Binding-site contacts:
Ligand atom C6 contacts residue TRP275 of chain 1.A at 3.7 Å (hydrophobic).
Ligand atom O3 contacts residue THR63 of chain 1.B at 3.1 Å (h-bond).
Ligand atom O3 contacts residue GLN59 of chain 1.B at 3.0 Å (h-bond).
Ligand atom C7 contacts residue GLU62 of chain 1.B at 3.8 Å.
Ligand atom C16 contacts residue MET271 of chain 1.A at 3.7 Å (hydrophobic).
Ligand atom C6 contacts residue GLU62 of chain 1.B at 4.2 Å.
Ligand atom C4 contacts residue GLU62 of chain 1.B at 3.9 Å.
Ligand atom C18 contacts residue TRP275 of chain 1.A at 4.0 Å (hydrophobic).
Ligand atom C5 contacts residue THR66 of chain 1.B at 4.0 Å.
Ligand atom C3 contacts residue GLU62 of chain 1.B at 4.3 Å.
Ligand atom C3 contacts residue THR63 of chain 1.B at 4.3 Å.
Ligand atom C15 contacts residue MET271 of chain 1.A at 3.8 Å (hydrophobic).
Ligand atom C4 contacts residue GLN59 of chain 1.B at 3.9 Å.
Ligand atom C8 contacts residue GLN59 of chain 1.B at 4.5 Å.
Ligand atom C15 contacts residue TRP275 of chain 1.A at 4.0 Å (hydrophobic).
Ligand atom O25 contacts residue MET271 of chain 1.A at 3.6 Å.
Ligand atom C3 contacts residue THR66 of chain 1.B at 3.6 Å.
Ligand atom O3 contacts residue GLU62 of chain 1.B at 4.0 Å.
Ligand atom C16 contacts residue GLY272 of chain 1.A at 4.3 Å.
Ligand atom C7 contacts residue TRP275 of chain 1.A at 3.9 Å (hydrophobic).
Ligand atom O7 contacts residue GLU62 of chain 1.B at 2.8 Å (salt-bridge).
Ligand atom C2 contacts residue GLN59 of chain 1.B at 4.2 Å.
Ligand atom C8 contacts residue TRP275 of chain 1.A at 4.4 Å (hydrophobic).
Ligand atom O7 contacts residue GLN59 of chain 1.B at 3.4 Å (h-bond).
Ligand atom C9 contacts residue GLN59 of chain 1.B at 4.4 Å.
Ligand atom C15 contacts residue GLY272 of chain 1.A at 3.8 Å.
Ligand atom C6 contacts residue THR66 of chain 1.B at 4.0 Å.
Ligand atom C14 contacts residue GLN59 of chain 1.B at 4.1 Å.
Ligand atom C23 contacts residue MET271 of chain 1.A at 4.2 Å (hydrophobic).
Ligand atom O3 contacts residue THR66 of chain 1.B at 4.2 Å.
Ligand atom C3 contacts residue GLN59 of chain 1.B at 3.9 Å.
Ligand atom O12 contacts residue GLN59 of chain 1.B at 3.8 Å.
Ligand atom C19 contacts residue TRP275 of chain 1.A at 3.8 Å (hydrophobic).
Ligand atom C24 contacts residue MET271 of chain 1.A at 3.7 Å (hydrophobic).
Ligand atom O26 contacts residue MET271 of chain 1.A at 3.7 Å.
Ligand atom C22 contacts residue MET271 of chain 1.A at 3.6 Å (hydrophobic).
Ligand atom C4 contacts residue THR66 of chain 1.B at 3.8 Å.
Ligand atom O7 contacts residue GLY272 of chain 1.A at 4.4 Å.

Sequence of chain 1.A:
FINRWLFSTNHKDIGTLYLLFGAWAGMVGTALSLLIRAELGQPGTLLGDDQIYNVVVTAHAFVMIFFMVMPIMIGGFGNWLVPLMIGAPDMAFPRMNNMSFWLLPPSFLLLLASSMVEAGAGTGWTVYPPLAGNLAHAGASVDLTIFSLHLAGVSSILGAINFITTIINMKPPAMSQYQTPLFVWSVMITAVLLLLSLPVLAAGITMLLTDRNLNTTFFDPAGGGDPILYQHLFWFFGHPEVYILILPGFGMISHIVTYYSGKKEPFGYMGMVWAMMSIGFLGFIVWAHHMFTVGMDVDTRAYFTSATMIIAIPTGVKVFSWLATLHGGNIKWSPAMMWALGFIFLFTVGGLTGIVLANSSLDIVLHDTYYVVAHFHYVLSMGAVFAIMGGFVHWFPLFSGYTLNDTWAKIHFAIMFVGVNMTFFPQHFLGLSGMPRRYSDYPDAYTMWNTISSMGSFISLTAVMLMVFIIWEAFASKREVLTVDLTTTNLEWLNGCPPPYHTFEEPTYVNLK

Sequence of chain 1.B:
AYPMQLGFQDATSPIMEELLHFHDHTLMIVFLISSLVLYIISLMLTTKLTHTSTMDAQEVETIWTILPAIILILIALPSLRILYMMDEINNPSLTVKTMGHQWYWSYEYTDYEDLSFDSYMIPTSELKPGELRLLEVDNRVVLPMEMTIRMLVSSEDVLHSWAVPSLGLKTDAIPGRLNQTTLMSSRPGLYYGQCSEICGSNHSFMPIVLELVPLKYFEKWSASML

This protein binds this small molecule.
Small molecule (SMILES): C[C@H](CCC(=O)O)[C@H]1CC[C@H]2[C@@H]3[C@H](O)C[C@@H]4C[C@H](O)CC[C@]4(C)[C@H]3C[C@H](O)[C@]12C